Sequence of chain 2.A:
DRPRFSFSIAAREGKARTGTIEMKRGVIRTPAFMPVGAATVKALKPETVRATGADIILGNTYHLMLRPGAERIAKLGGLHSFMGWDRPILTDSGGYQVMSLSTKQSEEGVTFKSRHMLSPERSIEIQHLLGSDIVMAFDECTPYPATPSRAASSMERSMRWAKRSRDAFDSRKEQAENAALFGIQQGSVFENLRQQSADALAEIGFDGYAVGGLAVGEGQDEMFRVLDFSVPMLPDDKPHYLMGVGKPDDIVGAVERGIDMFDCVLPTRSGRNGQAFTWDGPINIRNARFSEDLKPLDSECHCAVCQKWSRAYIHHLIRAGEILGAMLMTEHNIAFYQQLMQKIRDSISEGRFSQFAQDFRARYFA

The protein below binds the small molecule below.
Small molecule (SMILES): CNc1nc2c(CC[C@H]3O[C@@H](OC)[C@H](O)[C@@H]3OC)c3nc(N)[nH]c(=O)c3cc2[nH]1

Binding-site contacts:
Ligand atom C3 contacts residue LEU231 of chain 2.A at 3.6 Å (hydrophobic).
Ligand atom C6 contacts residue TYR106 of chain 2.A at 3.6 Å (hydrophobic).
Ligand atom C10 contacts residue MET260 of chain 2.A at 3.6 Å (hydrophobic).
Ligand atom O14 contacts residue GLN203 of chain 2.A at 3.0 Å (h-bond).
Ligand atom N11 contacts residue ILE201 of chain 2.A at 3.6 Å.
Ligand atom C3 contacts residue TYR106 of chain 2.A at 3.6 Å (hydrophobic).
Ligand atom N15 contacts residue MET260 of chain 2.A at 3.5 Å (h-bond).
Ligand atom C17 contacts residue TYR106 of chain 2.A at 3.6 Å (hydrophobic).
Ligand atom N12 contacts residue ASP156 of chain 2.A at 2.7 Å (salt-bridge).
Ligand atom O26 contacts residue ASP102 of chain 2.A at 3.2 Å.
Ligand atom C27 contacts residue ASP280 of chain 2.A at 3.4 Å.
Ligand atom C19 contacts residue GLY261 of chain 2.A at 3.6 Å.
Ligand atom N18 contacts residue ALA232 of chain 2.A at 2.8 Å (h-bond).
Ligand atom O14 contacts residue GLY229 of chain 2.A at 3.2 Å.
Ligand atom O14 contacts residue ASP156 of chain 2.A at 3.6 Å (salt-bridge).
Ligand atom N15 contacts residue ALA232 of chain 2.A at 3.6 Å.
Ligand atom O14 contacts residue GLY230 of chain 2.A at 2.8 Å (h-bond).
Ligand atom N9 contacts residue ASP102 of chain 2.A at 2.8 Å (salt-bridge).
Ligand atom N16 contacts residue GLY261 of chain 2.A at 3.6 Å.
Ligand atom C20 contacts residue ASP280 of chain 2.A at 3.4 Å.
Ligand atom C17 contacts residue GLY261 of chain 2.A at 3.6 Å.
Ligand atom N11 contacts residue ASP156 of chain 2.A at 2.8 Å (salt-bridge).
Ligand atom C5 contacts residue TYR106 of chain 2.A at 3.6 Å (hydrophobic).
Ligand atom C1 contacts residue TYR106 of chain 2.A at 3.7 Å (hydrophobic).
Ligand atom C7 contacts residue ASP102 of chain 2.A at 3.3 Å.
Ligand atom N9 contacts residue MET260 of chain 2.A at 3.4 Å.
Ligand atom C8 contacts residue TYR106 of chain 2.A at 3.5 Å (hydrophobic).
Ligand atom C6 contacts residue ASP102 of chain 2.A at 3.2 Å.
Ligand atom N16 contacts residue TYR106 of chain 2.A at 3.5 Å.
Ligand atom C4 contacts residue TYR106 of chain 2.A at 3.5 Å (hydrophobic).
Ligand atom C17 contacts residue ALA232 of chain 2.A at 3.6 Å (hydrophobic).
Ligand atom N9 contacts residue TYR106 of chain 2.A at 3.5 Å.
Ligand atom N15 contacts residue LEU231 of chain 2.A at 2.8 Å (h-bond).
Ligand atom C10 contacts residue ASP102 of chain 2.A at 3.5 Å.
Ligand atom O14 contacts residue CYS158 of chain 2.A at 3.4 Å (h-bond).
Ligand atom C25 contacts residue ASP280 of chain 2.A at 3.2 Å.
Ligand atom N11 contacts residue ASP102 of chain 2.A at 2.8 Å (salt-bridge).
Ligand atom C10 contacts residue ASP156 of chain 2.A at 3.6 Å.
Ligand atom C24 contacts residue ASP102 of chain 2.A at 3.3 Å.
Ligand atom C13 contacts residue ASP156 of chain 2.A at 3.6 Å.